This small molecule binds to this protein.
Small molecule (SMILES): CC(C)O[PH](=O)OC(C)C

Sequence of chain 1.D:
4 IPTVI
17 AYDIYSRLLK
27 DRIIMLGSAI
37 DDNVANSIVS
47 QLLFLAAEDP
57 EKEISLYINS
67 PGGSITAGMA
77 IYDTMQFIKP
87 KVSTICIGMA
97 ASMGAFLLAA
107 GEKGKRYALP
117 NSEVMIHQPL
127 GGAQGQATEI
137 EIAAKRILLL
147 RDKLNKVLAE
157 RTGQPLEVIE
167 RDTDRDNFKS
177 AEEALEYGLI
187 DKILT

Binding-site contacts:
Ligand atom O2P contacts residue HIS123 of chain 1.D at 3.1 Å (h-bond).
Ligand atom P contacts residue SER98 of chain 1.D at 1.6 Å.
Ligand atom C1' contacts residue HIS123 of chain 1.D at 3.7 Å.
Ligand atom O3P contacts residue GLY69 of chain 1.D at 3.0 Å (h-bond).
Ligand atom O2P contacts residue SER98 of chain 1.D at 2.6 Å (h-bond).
Ligand atom P contacts residue MET99 of chain 1.D at 3.3 Å.
Ligand atom O1P contacts residue MET99 of chain 1.D at 3.1 Å.
Ligand atom C2 contacts residue LEU150 of chain 1.D at 3.3 Å (hydrophobic).
Ligand atom C2 contacts residue GLN124 of chain 1.D at 4.1 Å.
Ligand atom C2 contacts residue MET99 of chain 1.D at 3.5 Å (hydrophobic).
Ligand atom C3 contacts residue LEU150 of chain 1.D at 4.3 Å (hydrophobic).
Ligand atom O3P contacts residue SER98 of chain 1.D at 2.5 Å (h-bond).
Ligand atom C1 contacts residue MET99 of chain 1.D at 3.6 Å (hydrophobic).
Ligand atom C3 contacts residue HIS123 of chain 1.D at 3.0 Å.
Ligand atom P contacts residue GLY69 of chain 1.D at 4.2 Å.
Ligand atom C2 contacts residue ILE71 of chain 1.D at 4.0 Å (hydrophobic).
Ligand atom C3' contacts residue GLY69 of chain 1.D at 3.4 Å.
Ligand atom C2 contacts residue PRO125 of chain 1.D at 3.5 Å (hydrophobic).
Ligand atom C1' contacts residue GLY69 of chain 1.D at 4.1 Å.
Ligand atom C1 contacts residue HIS123 of chain 1.D at 3.2 Å.
Ligand atom C2' contacts residue SER98 of chain 1.D at 3.2 Å.
Ligand atom C2' contacts residue LEU126 of chain 1.D at 4.3 Å (hydrophobic).
Ligand atom C1' contacts residue SER98 of chain 1.D at 3.4 Å.
Ligand atom C2' contacts residue HIS123 of chain 1.D at 4.0 Å.
Ligand atom O1P contacts residue HIS123 of chain 1.D at 4.2 Å.
Ligand atom C3 contacts residue SER98 of chain 1.D at 4.1 Å.
Ligand atom O2P contacts residue PRO125 of chain 1.D at 4.3 Å.
Ligand atom C1' contacts residue LEU126 of chain 1.D at 3.9 Å (hydrophobic).
Ligand atom P contacts residue HIS123 of chain 1.D at 3.5 Å.
Ligand atom O1P contacts residue SER98 of chain 1.D at 2.5 Å (h-bond).
Ligand atom C3' contacts residue LEU126 of chain 1.D at 4.0 Å (hydrophobic).
Ligand atom O3P contacts residue MET99 of chain 1.D at 3.0 Å (h-bond).
Ligand atom C3 contacts residue MET99 of chain 1.D at 3.7 Å (hydrophobic).
Ligand atom C1 contacts residue GLN124 of chain 1.D at 4.3 Å.
Ligand atom C1 contacts residue SER98 of chain 1.D at 3.4 Å.
Ligand atom O2P contacts residue GLN124 of chain 1.D at 4.3 Å.
Ligand atom C2 contacts residue HIS123 of chain 1.D at 3.8 Å.
Ligand atom C2' contacts residue GLY69 of chain 1.D at 3.8 Å.
Ligand atom C1 contacts residue LEU150 of chain 1.D at 4.3 Å (hydrophobic).
Ligand atom O3P contacts residue GLY68 of chain 1.D at 4.0 Å.